Binding-site contacts:
Ligand atom C5 contacts residue ASN657 of chain 1.C at 3.6 Å.
Ligand atom O5 contacts residue ASN657 of chain 1.C at 2.4 Å (h-bond).
Ligand atom C8 contacts residue HIS655 of chain 1.C at 3.1 Å.
Ligand atom N2 contacts residue ASN657 of chain 1.C at 2.9 Å (h-bond).
Ligand atom C4 contacts residue ASN657 of chain 1.C at 4.2 Å.
Ligand atom C1 contacts residue ASN657 of chain 1.C at 1.4 Å.
Ligand atom C7 contacts residue HIS655 of chain 1.C at 4.4 Å.
Ligand atom O7 contacts residue ASN657 of chain 1.C at 4.1 Å.
Ligand atom C7 contacts residue ASN657 of chain 1.C at 3.7 Å.
Ligand atom C3 contacts residue ASN657 of chain 1.C at 3.8 Å.
Ligand atom C8 contacts residue ASN657 of chain 1.C at 4.2 Å.
Ligand atom N2 contacts residue HIS655 of chain 1.C at 4.1 Å.
Ligand atom C2 contacts residue ASN657 of chain 1.C at 2.5 Å.
Ligand atom C8 contacts residue VAL656 of chain 1.C at 4.0 Å (hydrophobic).

A protein and the small-molecule ligand that binds it are described below.
Small molecule (SMILES): CC(=O)N[C@@H]1[C@@H](O)[C@H](O)[C@@H](CO)O[C@H]1O

Sequence of chain 1.C:
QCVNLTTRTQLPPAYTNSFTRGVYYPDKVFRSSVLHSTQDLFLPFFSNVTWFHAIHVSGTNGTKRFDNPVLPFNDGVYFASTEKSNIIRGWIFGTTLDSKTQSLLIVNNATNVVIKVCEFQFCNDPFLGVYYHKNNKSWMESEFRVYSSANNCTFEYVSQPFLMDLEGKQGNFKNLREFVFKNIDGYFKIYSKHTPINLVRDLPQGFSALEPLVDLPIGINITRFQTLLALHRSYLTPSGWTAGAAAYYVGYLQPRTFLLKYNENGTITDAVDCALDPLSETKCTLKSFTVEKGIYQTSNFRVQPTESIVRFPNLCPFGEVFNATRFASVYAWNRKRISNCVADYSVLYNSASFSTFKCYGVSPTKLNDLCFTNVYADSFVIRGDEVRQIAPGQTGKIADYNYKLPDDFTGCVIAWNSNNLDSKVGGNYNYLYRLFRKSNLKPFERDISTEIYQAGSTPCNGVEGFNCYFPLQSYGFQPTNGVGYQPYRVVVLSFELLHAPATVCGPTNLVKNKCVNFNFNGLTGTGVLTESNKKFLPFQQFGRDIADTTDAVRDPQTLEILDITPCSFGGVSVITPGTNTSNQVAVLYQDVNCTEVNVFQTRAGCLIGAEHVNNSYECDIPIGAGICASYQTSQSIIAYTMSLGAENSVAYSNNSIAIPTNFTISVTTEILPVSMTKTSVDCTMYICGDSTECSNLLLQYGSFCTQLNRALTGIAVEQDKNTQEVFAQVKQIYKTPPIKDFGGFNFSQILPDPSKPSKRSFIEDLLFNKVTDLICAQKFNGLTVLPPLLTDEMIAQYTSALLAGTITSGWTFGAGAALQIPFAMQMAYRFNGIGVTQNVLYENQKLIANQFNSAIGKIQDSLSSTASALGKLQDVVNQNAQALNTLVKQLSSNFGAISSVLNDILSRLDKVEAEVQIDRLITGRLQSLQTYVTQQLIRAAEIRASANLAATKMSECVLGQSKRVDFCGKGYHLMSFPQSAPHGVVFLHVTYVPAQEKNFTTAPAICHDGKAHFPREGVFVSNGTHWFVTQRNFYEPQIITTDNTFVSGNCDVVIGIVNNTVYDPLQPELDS